A small-molecule ligand and the protein it binds are described below.
Small molecule (SMILES): COc1ccc2c3c1O[C@H]1C[C@@H](O)C=C[C@@]31CCN(CCCN1CCCCC1)C2

Binding-site contacts:
Ligand atom C7 contacts residue PHE330 of chain 2.A at 3.8 Å (hydrophobic).
Ligand atom C7 contacts residue PHE289 of chain 2.A at 3.8 Å (hydrophobic).
Ligand atom O18 contacts residue SER199 of chain 2.A at 3.6 Å.
Ligand atom C7 contacts residue GLY118 of chain 2.A at 3.6 Å.
Ligand atom C6 contacts residue PHE330 of chain 2.A at 3.6 Å (hydrophobic).
Ligand atom C27 contacts residue PHE329 of chain 2.A at 3.6 Å (hydrophobic).
Ligand atom O18 contacts residue GLY117 of chain 2.A at 3.3 Å (h-bond).
Ligand atom C16 contacts residue GLY118 of chain 2.A at 3.8 Å.
Ligand atom C16 contacts residue PHE287 of chain 2.A at 3.7 Å (hydrophobic).
Ligand atom O17 contacts residue SER199 of chain 2.A at 3.0 Å (h-bond).
Ligand atom C20 contacts residue TYR120 of chain 2.A at 3.4 Å (hydrophobic).
Ligand atom C11 contacts residue TRP83 of chain 2.A at 3.6 Å (hydrophobic).
Ligand atom O5 contacts residue SER199 of chain 2.A at 3.8 Å.
Ligand atom C27 contacts residue TYR333 of chain 2.A at 3.8 Å (hydrophobic).
Ligand atom C16 contacts residue PHE330 of chain 2.A at 3.9 Å (hydrophobic).
Ligand atom C4 contacts residue TRP83 of chain 2.A at 3.8 Å (hydrophobic).
Ligand atom C1 contacts residue GLY117 of chain 2.A at 3.8 Å.
Ligand atom C9 contacts residue TYR120 of chain 2.A at 3.5 Å (hydrophobic).
Ligand atom C21 contacts residue ASP71 of chain 2.A at 3.9 Å.
Ligand atom C21 contacts residue TYR333 of chain 2.A at 3.2 Å (hydrophobic).
Ligand atom C2 contacts residue GLY117 of chain 2.A at 3.8 Å.
Ligand atom O18 contacts residue GLU198 of chain 2.A at 2.9 Å (salt-bridge).
Ligand atom C23 contacts residue TYR120 of chain 2.A at 3.6 Å (hydrophobic).
Ligand atom C25 contacts residue PHE330 of chain 2.A at 3.3 Å (hydrophobic).
Ligand atom C6 contacts residue GLY118 of chain 2.A at 3.8 Å.
Ligand atom O18 contacts residue GLY116 of chain 2.A at 3.6 Å.
Ligand atom C16 contacts residue SER199 of chain 2.A at 3.3 Å.
Ligand atom C4 contacts residue GLU198 of chain 2.A at 3.8 Å.
Ligand atom C2 contacts residue TRP83 of chain 2.A at 3.5 Å (hydrophobic).
Ligand atom C3 contacts residue TRP83 of chain 2.A at 3.7 Å (hydrophobic).
Ligand atom C3 contacts residue GLU198 of chain 2.A at 3.4 Å.
Ligand atom C16 contacts residue PHE289 of chain 2.A at 3.6 Å (hydrophobic).
Ligand atom O17 contacts residue PHE330 of chain 2.A at 3.2 Å.
Ligand atom C24 contacts residue PHE330 of chain 2.A at 3.6 Å (hydrophobic).
Ligand atom C25 contacts residue PHE329 of chain 2.A at 3.9 Å (hydrophobic).
Ligand atom C8 contacts residue TYR120 of chain 2.A at 3.5 Å (hydrophobic).
Ligand atom O17 contacts residue HIS439 of chain 2.A at 3.3 Å (h-bond).
Ligand atom C26 contacts residue PHE329 of chain 2.A at 3.4 Å (hydrophobic).
Ligand atom O5 contacts residue HIS439 of chain 2.A at 3.2 Å.
Ligand atom C12 contacts residue PHE329 of chain 2.A at 3.6 Å (hydrophobic).

Sequence of chain 2.A:
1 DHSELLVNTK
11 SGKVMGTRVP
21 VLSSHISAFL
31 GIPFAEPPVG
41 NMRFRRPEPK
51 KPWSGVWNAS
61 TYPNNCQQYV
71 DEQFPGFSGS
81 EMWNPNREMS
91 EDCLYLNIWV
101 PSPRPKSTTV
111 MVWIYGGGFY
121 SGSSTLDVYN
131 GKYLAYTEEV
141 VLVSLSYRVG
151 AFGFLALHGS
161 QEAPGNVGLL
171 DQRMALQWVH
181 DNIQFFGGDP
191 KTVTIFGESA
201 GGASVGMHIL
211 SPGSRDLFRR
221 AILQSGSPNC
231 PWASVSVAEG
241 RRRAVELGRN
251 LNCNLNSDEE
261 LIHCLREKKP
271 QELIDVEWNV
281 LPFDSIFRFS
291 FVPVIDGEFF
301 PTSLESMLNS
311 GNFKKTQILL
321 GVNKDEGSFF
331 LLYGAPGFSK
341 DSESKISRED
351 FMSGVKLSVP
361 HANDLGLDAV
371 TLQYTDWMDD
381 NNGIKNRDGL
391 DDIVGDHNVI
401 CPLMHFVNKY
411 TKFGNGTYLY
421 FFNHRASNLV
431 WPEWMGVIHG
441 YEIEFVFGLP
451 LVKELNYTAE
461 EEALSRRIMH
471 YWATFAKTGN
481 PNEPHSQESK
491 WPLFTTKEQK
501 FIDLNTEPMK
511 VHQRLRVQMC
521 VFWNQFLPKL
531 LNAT